Binding-site contacts:
Ligand atom C7 contacts residue GLY336 of chain 1.A at 4.3 Å.
Ligand atom C7 contacts residue ASN340 of chain 1.A at 3.4 Å.
Ligand atom O3 contacts residue SER368 of chain 1.A at 3.5 Å.
Ligand atom O7 contacts residue GLY336 of chain 1.A at 3.8 Å.
Ligand atom O7 contacts residue ASN340 of chain 1.A at 3.6 Å (h-bond).
Ligand atom C8 contacts residue LEU365 of chain 1.A at 3.8 Å (hydrophobic).
Ligand atom C1 contacts residue ASN340 of chain 1.A at 1.4 Å.
Ligand atom C8 contacts residue GLY336 of chain 1.A at 4.4 Å.
Ligand atom C7 contacts residue SER368 of chain 1.A at 4.1 Å.
Ligand atom C3 contacts residue ASN340 of chain 1.A at 3.8 Å.
Ligand atom N2 contacts residue ASN340 of chain 1.A at 2.9 Å (h-bond).
Ligand atom O5 contacts residue ASN340 of chain 1.A at 2.4 Å (h-bond).
Ligand atom C8 contacts residue ASN340 of chain 1.A at 4.5 Å.
Ligand atom C8 contacts residue PHE339 of chain 1.A at 4.1 Å (hydrophobic).
Ligand atom C5 contacts residue ASN340 of chain 1.A at 3.7 Å.
Ligand atom N2 contacts residue SER368 of chain 1.A at 3.9 Å.
Ligand atom C2 contacts residue ASN340 of chain 1.A at 2.5 Å.
Ligand atom C3 contacts residue SER368 of chain 1.A at 4.2 Å.
Ligand atom C8 contacts residue SER368 of chain 1.A at 3.5 Å.
Ligand atom C4 contacts residue ASN340 of chain 1.A at 4.2 Å.

A protein and the small-molecule ligand that binds it are described below.
Small molecule (SMILES): CC(=O)N[C@@H]1[C@@H](O)[C@H](O)[C@@H](CO)O[C@H]1O

Sequence of chain 1.A:
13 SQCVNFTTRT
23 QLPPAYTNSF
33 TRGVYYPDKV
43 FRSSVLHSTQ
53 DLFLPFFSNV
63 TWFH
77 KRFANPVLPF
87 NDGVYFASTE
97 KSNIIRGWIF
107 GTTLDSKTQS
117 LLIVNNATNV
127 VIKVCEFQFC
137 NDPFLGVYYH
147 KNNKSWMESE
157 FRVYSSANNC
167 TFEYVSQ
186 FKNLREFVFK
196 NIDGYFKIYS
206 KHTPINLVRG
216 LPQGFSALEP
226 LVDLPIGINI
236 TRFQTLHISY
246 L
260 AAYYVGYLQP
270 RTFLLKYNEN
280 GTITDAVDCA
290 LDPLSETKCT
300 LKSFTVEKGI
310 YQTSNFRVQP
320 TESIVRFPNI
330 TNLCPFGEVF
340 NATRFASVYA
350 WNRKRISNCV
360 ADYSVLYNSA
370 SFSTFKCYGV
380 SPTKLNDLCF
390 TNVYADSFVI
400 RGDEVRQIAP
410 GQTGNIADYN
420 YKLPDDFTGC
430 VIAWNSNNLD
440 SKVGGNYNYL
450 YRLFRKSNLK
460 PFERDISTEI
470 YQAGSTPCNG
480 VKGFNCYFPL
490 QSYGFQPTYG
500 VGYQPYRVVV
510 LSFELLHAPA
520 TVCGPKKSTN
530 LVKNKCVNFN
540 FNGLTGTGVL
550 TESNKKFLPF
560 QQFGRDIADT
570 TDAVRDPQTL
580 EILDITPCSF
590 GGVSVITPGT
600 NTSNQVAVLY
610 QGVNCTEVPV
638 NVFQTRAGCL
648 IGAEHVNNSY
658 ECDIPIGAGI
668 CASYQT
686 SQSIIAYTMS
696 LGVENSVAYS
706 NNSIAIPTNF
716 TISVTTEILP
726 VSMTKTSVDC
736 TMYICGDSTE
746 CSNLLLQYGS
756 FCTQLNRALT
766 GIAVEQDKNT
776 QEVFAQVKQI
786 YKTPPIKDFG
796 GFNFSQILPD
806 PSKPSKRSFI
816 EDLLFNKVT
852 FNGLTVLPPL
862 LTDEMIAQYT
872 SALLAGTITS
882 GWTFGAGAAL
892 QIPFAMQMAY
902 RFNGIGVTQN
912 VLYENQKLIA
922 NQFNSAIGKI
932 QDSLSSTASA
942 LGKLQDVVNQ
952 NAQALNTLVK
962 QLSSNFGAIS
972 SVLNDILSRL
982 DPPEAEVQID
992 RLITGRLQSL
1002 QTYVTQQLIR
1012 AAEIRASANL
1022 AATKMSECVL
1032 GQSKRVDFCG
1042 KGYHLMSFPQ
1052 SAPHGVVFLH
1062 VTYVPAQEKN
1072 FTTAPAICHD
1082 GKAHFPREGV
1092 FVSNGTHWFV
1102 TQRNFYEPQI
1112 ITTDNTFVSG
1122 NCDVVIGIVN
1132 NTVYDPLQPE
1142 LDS